Sequence of chain 1.C:
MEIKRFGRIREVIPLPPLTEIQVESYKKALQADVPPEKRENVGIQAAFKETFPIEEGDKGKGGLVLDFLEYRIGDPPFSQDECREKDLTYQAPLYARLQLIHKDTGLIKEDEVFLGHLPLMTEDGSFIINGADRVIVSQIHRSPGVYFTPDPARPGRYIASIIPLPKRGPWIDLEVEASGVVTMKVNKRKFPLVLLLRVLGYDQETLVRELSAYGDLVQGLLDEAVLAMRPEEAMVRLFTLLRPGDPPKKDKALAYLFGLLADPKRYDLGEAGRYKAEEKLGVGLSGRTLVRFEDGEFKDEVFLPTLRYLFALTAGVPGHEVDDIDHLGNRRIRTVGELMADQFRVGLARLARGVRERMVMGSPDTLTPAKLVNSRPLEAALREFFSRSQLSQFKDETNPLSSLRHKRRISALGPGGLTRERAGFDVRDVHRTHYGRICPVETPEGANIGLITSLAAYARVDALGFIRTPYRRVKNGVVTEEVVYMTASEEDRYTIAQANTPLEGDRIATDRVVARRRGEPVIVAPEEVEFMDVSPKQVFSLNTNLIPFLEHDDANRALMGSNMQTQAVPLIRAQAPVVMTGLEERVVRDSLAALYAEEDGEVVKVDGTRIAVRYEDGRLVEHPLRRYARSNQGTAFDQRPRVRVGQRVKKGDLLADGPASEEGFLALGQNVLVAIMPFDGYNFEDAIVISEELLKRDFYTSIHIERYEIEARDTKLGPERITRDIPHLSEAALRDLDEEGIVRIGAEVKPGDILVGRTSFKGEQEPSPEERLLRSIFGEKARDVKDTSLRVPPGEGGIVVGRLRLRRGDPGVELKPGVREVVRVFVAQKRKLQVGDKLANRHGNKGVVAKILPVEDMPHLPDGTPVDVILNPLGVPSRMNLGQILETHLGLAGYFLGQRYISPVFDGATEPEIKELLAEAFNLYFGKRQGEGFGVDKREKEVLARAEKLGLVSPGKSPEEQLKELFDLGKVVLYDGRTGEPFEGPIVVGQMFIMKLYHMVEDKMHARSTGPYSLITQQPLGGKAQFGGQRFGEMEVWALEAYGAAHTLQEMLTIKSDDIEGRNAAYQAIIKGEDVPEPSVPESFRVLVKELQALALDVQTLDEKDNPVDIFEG

A protein and the small-molecule ligand that binds it are described below.
Small molecule (SMILES): CO[C@H]1/C=C/O[C@@]2(C)Oc3c(C)c(O)c4c(O)c(c(/C=N/N5CCN(C)CC5)c(O)c4c3C2=O)NC(=O)/C(C)=C\C=C[C@H](C)[C@H](O)[C@@H](C)[C@@H](O)[C@@H](C)[C@H](OC(C)=O)[C@@H]1C

Binding-site contacts:
Ligand atom O1 contacts residue ILE452 of chain 1.C at 3.5 Å.
Ligand atom O9 contacts residue HIS406 of chain 1.C at 3.6 Å (h-bond).
Ligand atom C8 contacts residue GLN393 of chain 1.C at 3.7 Å.
Ligand atom C13 contacts residue GLN390 of chain 1.C at 3.7 Å.
Ligand atom C30 contacts residue ILE452 of chain 1.C at 3.6 Å (hydrophobic).
Ligand atom C32 contacts residue LYS395 of chain 1.C at 3.8 Å.
Ligand atom O2 contacts residue SER411 of chain 1.C at 3.8 Å.
Ligand atom O2 contacts residue ILE452 of chain 1.C at 3.1 Å.
Ligand atom O10 contacts residue HIS406 of chain 1.C at 3.3 Å (h-bond).
Ligand atom O6 contacts residue GLN390 of chain 1.C at 3.9 Å.
Ligand atom O11 contacts residue ILE452 of chain 1.C at 3.6 Å.
Ligand atom C8 contacts residue ILE452 of chain 1.C at 3.4 Å (hydrophobic).
Ligand atom C7 contacts residue LEU413 of chain 1.C at 4.0 Å (hydrophobic).
Ligand atom O6 contacts residue GLN393 of chain 1.C at 3.6 Å (h-bond).
Ligand atom C30 contacts residue ARG409 of chain 1.C at 3.5 Å.
Ligand atom O6 contacts residue SER392 of chain 1.C at 3.9 Å.
Ligand atom C30 contacts residue ARG405 of chain 1.C at 3.5 Å.
Ligand atom C17 contacts residue ARG409 of chain 1.C at 3.2 Å.
Ligand atom O3 contacts residue GLN390 of chain 1.C at 4.0 Å.
Ligand atom C14 contacts residue SER411 of chain 1.C at 3.4 Å.
Ligand atom O8 contacts residue PHE394 of chain 1.C at 3.0 Å.
Ligand atom O9 contacts residue PHE394 of chain 1.C at 3.4 Å (h-bond).
Ligand atom C32 contacts residue ASP396 of chain 1.C at 3.6 Å.
Ligand atom O5 contacts residue GLN390 of chain 1.C at 3.8 Å.
Ligand atom C34 contacts residue GLN393 of chain 1.C at 3.1 Å.
Ligand atom C16 contacts residue ARG409 of chain 1.C at 3.5 Å.
Ligand atom C37 contacts residue GLN390 of chain 1.C at 3.7 Å.
Ligand atom C18 contacts residue ARG409 of chain 1.C at 3.7 Å.
Ligand atom C19 contacts residue ASP396 of chain 1.C at 3.1 Å.
Ligand atom C20 contacts residue ASP396 of chain 1.C at 3.3 Å.
Ligand atom C9 contacts residue ILE452 of chain 1.C at 3.6 Å (hydrophobic).
Ligand atom O9 contacts residue GLN393 of chain 1.C at 3.0 Å.
Ligand atom O1 contacts residue ARG409 of chain 1.C at 3.4 Å (salt-bridge).
Ligand atom C28 contacts residue GLN390 of chain 1.C at 3.8 Å.
Ligand atom O11 contacts residue PRO444 of chain 1.C at 3.9 Å.
Ligand atom O1 contacts residue GLN393 of chain 1.C at 3.7 Å.
Ligand atom C1 contacts residue ILE452 of chain 1.C at 3.7 Å (hydrophobic).
Ligand atom O2 contacts residue GLN393 of chain 1.C at 3.3 Å (h-bond).
Ligand atom C37 contacts residue SER392 of chain 1.C at 3.4 Å.
Ligand atom C14 contacts residue GLN390 of chain 1.C at 3.7 Å.